Sequence of chain 1.C:
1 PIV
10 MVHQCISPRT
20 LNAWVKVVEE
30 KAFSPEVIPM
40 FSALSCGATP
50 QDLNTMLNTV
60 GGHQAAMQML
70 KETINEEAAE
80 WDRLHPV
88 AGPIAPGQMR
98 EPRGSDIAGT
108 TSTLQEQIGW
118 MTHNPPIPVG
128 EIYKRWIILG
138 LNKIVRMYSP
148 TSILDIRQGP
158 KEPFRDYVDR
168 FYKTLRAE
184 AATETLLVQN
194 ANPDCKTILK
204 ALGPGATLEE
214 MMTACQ

Binding-site contacts:
Ligand atom O7 contacts residue SER102 of chain 1.C at 3.6 Å.
Ligand atom C38 contacts residue ILE73 of chain 1.C at 3.5 Å (hydrophobic).
Ligand atom C38 contacts residue ALA105 of chain 1.C at 3.6 Å (hydrophobic).
Ligand atom C22 contacts residue ASN53 of chain 1.C at 3.6 Å.
Ligand atom C11 contacts residue ASN57 of chain 1.C at 3.5 Å.
Ligand atom C33 contacts residue TYR130 of chain 1.C at 3.6 Å (hydrophobic).
Ligand atom O5 contacts residue THR107 of chain 1.C at 3.0 Å (h-bond).
Ligand atom F2 contacts residue LYS70 of chain 1.C at 3.5 Å.
Ligand atom O8 contacts residue ASN74 of chain 1.C at 3.3 Å (h-bond).
Ligand atom C13 contacts residue ASN57 of chain 1.C at 3.6 Å.
Ligand atom C7 contacts residue LYS70 of chain 1.C at 3.2 Å.
Ligand atom F2 contacts residue LEU69 of chain 1.C at 3.6 Å.
Ligand atom O8 contacts residue LYS70 of chain 1.C at 3.5 Å.
Ligand atom F1 contacts residue LEU56 of chain 1.C at 3.5 Å.
Ligand atom C15 contacts residue ASN57 of chain 1.C at 3.6 Å.
Ligand atom O5 contacts residue GLY106 of chain 1.C at 3.5 Å (h-bond).
Ligand atom O2 contacts residue ARG173 of chain 1.B at 3.6 Å.
Ligand atom C34 contacts residue THR107 of chain 1.C at 3.7 Å.
Ligand atom O3 contacts residue LYS70 of chain 1.C at 3.5 Å (salt-bridge).
Ligand atom C28 contacts residue ASN57 of chain 1.C at 3.5 Å.
Ligand atom C12 contacts residue ASN57 of chain 1.C at 3.5 Å.
Ligand atom O2 contacts residue LEU172 of chain 1.B at 3.7 Å.
Ligand atom C34 contacts residue TYR130 of chain 1.C at 3.5 Å (hydrophobic).
Ligand atom C34 contacts residue ASN53 of chain 1.C at 3.4 Å.
Ligand atom C25 contacts residue GLY106 of chain 1.C at 3.6 Å.
Ligand atom N4 contacts residue ASN57 of chain 1.C at 2.7 Å (h-bond).
Ligand atom C18 contacts residue MET66 of chain 1.C at 3.5 Å (hydrophobic).
Ligand atom F1 contacts residue MET66 of chain 1.C at 2.9 Å.
Ligand atom O6 contacts residue LYS70 of chain 1.C at 3.5 Å (salt-bridge).
Ligand atom C8 contacts residue LYS70 of chain 1.C at 3.4 Å.
Ligand atom C17 contacts residue ASN57 of chain 1.C at 3.2 Å.
Ligand atom F2 contacts residue ILE73 of chain 1.C at 3.3 Å.
Ligand atom N6 contacts residue ASN57 of chain 1.C at 2.9 Å (h-bond).
Ligand atom C24 contacts residue ASN57 of chain 1.C at 3.6 Å.
Ligand atom C37 contacts residue SER102 of chain 1.C at 3.5 Å.
Ligand atom C17 contacts residue LEU56 of chain 1.C at 3.6 Å (hydrophobic).
Ligand atom O6 contacts residue ILE73 of chain 1.C at 2.9 Å.
Ligand atom C37 contacts residue ALA105 of chain 1.C at 3.6 Å (hydrophobic).
Ligand atom C15 contacts residue ASN53 of chain 1.C at 3.3 Å.
Ligand atom C19 contacts residue MET66 of chain 1.C at 3.5 Å (hydrophobic).

Sequence of chain 1.B:
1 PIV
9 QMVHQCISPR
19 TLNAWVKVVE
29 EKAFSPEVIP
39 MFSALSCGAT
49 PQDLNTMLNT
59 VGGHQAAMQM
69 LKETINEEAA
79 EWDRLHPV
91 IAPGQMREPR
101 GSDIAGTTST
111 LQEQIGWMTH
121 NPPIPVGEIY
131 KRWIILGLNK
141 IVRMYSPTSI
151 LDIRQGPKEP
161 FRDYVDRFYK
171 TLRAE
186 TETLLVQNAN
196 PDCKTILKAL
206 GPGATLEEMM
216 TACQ

The small molecule below binds the protein below.
Small molecule (SMILES): Nc1ccc(S(=O)(=O)N2CCN(CC(=O)N[C@@H](Cc3cc(F)cc(F)c3)c3nc4ccccc4c(=O)n3-c3ccc(S(=O)(=O)N4CCOCC4)cc3)C(=O)C2)cc1